Sequence of chain 1.A:
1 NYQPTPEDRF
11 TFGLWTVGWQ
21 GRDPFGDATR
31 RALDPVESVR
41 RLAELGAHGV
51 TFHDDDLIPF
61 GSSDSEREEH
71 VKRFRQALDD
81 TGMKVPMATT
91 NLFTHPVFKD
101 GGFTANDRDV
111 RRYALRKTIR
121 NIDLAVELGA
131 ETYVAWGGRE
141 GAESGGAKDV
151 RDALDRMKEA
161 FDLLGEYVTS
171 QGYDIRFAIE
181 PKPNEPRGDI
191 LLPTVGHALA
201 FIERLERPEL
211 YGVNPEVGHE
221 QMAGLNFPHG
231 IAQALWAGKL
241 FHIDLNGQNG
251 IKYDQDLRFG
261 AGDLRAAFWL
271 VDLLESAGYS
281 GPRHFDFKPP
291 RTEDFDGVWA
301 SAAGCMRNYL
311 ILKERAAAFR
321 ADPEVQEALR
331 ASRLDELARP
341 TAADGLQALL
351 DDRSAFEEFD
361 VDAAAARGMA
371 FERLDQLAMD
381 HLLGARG

Binding-site contacts:
Ligand atom C3 contacts residue ASP286 of chain 3.A at 3.6 Å.
Ligand atom O1 contacts residue PHE25 of chain 1.A at 3.7 Å.
Ligand atom O3 contacts residue MN1 of chain 3.E at 3.8 Å.
Ligand atom O2 contacts residue GLU216 of chain 3.A at 3.1 Å (salt-bridge).
Ligand atom O1 contacts residue XYS1 of chain 3.C at 3.8 Å.
Ligand atom C4 contacts residue GLU180 of chain 3.A at 3.3 Å.
Ligand atom C4 contacts residue TRP136 of chain 3.A at 3.9 Å (hydrophobic).
Ligand atom C5 contacts residue HIS53 of chain 3.A at 3.4 Å.
Ligand atom O1 contacts residue HIS219 of chain 3.A at 3.5 Å (h-bond).
Ligand atom C1 contacts residue TRP136 of chain 3.A at 3.5 Å (hydrophobic).
Ligand atom O3 contacts residue ASP286 of chain 3.A at 2.9 Å (salt-bridge).
Ligand atom O2 contacts residue MN1 of chain 3.E at 2.3 Å.
Ligand atom O1 contacts residue TRP136 of chain 3.A at 3.6 Å.
Ligand atom O2 contacts residue HIS219 of chain 3.A at 3.2 Å.
Ligand atom C2 contacts residue ASP286 of chain 3.A at 3.6 Å.
Ligand atom O4 contacts residue ASP244 of chain 3.A at 3.2 Å (salt-bridge).
Ligand atom O5 contacts residue HIS53 of chain 3.A at 2.9 Å (h-bond).
Ligand atom C2 contacts residue XYS1 of chain 3.C at 1.8 Å.
Ligand atom C1 contacts residue PHE25 of chain 1.A at 3.5 Å (hydrophobic).
Ligand atom O2 contacts residue GLU180 of chain 3.A at 2.9 Å (salt-bridge).
Ligand atom O5 contacts residue TRP136 of chain 3.A at 3.6 Å.
Ligand atom O4 contacts residue MN1 of chain 3.E at 2.3 Å.
Ligand atom C4 contacts residue XYS1 of chain 3.C at 1.2 Å.
Ligand atom C5 contacts residue XYS1 of chain 3.C at 0.5 Å.
Ligand atom C2 contacts residue MN1 of chain 3.E at 3.4 Å.
Ligand atom O2 contacts residue XYS1 of chain 3.C at 2.5 Å (h-bond).
Ligand atom O4 contacts residue XYS1 of chain 3.C at 0.6 Å (h-bond).
Ligand atom O1 contacts residue ASP254 of chain 3.A at 3.2 Å (salt-bridge).
Ligand atom O4 contacts residue GLU180 of chain 3.A at 2.6 Å (salt-bridge).
Ligand atom C4 contacts residue MN1 of chain 3.E at 3.4 Å.
Ligand atom O1 contacts residue LYS182 of chain 3.A at 3.1 Å (salt-bridge).
Ligand atom C3 contacts residue XYS1 of chain 3.C at 0.6 Å.
Ligand atom O3 contacts residue XYS1 of chain 3.C at 0.8 Å.
Ligand atom C1 contacts residue XYS1 of chain 3.C at 2.8 Å.
Ligand atom O5 contacts residue XYS1 of chain 3.C at 1.0 Å.
Ligand atom O2 contacts residue ASP286 of chain 3.A at 3.0 Å (salt-bridge).
Ligand atom O3 contacts residue TRP15 of chain 3.A at 3.3 Å (h-bond).
Ligand atom C3 contacts residue MN1 of chain 3.E at 3.7 Å.
Ligand atom O1 contacts residue MN1 of chain 3.D at 3.7 Å.
Ligand atom O4 contacts residue ASP286 of chain 3.A at 3.2 Å (salt-bridge).

A small-molecule ligand and the protein it binds are described below.
Small molecule (SMILES): O=C[C@H](O)[C@@H](O)[C@H](O)CO

Sequence of chain 3.A:
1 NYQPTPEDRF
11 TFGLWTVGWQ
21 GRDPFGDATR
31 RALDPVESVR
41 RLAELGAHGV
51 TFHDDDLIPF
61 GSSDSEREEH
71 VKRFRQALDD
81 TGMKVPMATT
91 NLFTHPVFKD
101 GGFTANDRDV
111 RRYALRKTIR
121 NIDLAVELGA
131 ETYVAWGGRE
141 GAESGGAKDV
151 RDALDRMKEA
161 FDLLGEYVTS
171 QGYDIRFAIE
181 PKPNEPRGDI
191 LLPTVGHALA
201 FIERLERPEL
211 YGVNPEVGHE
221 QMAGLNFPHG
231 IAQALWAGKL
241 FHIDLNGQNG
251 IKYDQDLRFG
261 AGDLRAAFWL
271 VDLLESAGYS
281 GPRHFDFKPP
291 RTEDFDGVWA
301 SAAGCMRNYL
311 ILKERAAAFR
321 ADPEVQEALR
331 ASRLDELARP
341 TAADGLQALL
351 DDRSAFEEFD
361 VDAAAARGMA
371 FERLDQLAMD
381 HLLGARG